Binding-site contacts:
Ligand atom C18 contacts residue GLY231 of chain 1.A at 3.2 Å.
Ligand atom C4 contacts residue GLY17 of chain 1.A at 3.6 Å.
Ligand atom O2 contacts residue ARG16 of chain 1.A at 3.4 Å.
Ligand atom O2 contacts residue THR233 of chain 1.A at 3.6 Å (h-bond).
Ligand atom C20 contacts residue ASP36 of chain 1.A at 3.2 Å.
Ligand atom N11 contacts residue EDO1 of chain 1.D at 3.2 Å.
Ligand atom N11 contacts residue LEU34 of chain 1.A at 3.6 Å.
Ligand atom F21 contacts residue SER39 of chain 1.A at 3.2 Å.
Ligand atom C1 contacts residue GLY17 of chain 1.A at 3.6 Å.
Ligand atom C22 contacts residue TYR75 of chain 1.A at 3.4 Å (hydrophobic).
Ligand atom C3 contacts residue THR233 of chain 1.A at 3.2 Å.
Ligand atom C4 contacts residue ARG16 of chain 1.A at 3.6 Å.
Ligand atom O2 contacts residue GLY17 of chain 1.A at 3.0 Å (h-bond).
Ligand atom F21 contacts residue ASP36 of chain 1.A at 3.3 Å.
Ligand atom C25 contacts residue ASP229 of chain 1.A at 3.5 Å.
Ligand atom C4 contacts residue THR233 of chain 1.A at 3.3 Å.
Ligand atom C7 contacts residue THR232 of chain 1.A at 3.6 Å.
Ligand atom C7 contacts residue SER230 of chain 1.A at 3.1 Å.
Ligand atom C1 contacts residue GLY15 of chain 1.A at 3.6 Å.
Ligand atom F21 contacts residue TYR75 of chain 1.A at 3.0 Å.
Ligand atom C7 contacts residue GLY231 of chain 1.A at 3.6 Å.
Ligand atom C20 contacts residue TYR75 of chain 1.A at 3.3 Å (hydrophobic).
Ligand atom N28 contacts residue ASP36 of chain 1.A at 2.7 Å (salt-bridge).
Ligand atom N11 contacts residue GLY231 of chain 1.A at 2.9 Å (h-bond).
Ligand atom N27 contacts residue ASP36 of chain 1.A at 2.9 Å (salt-bridge).
Ligand atom F16 contacts residue PHE112 of chain 1.A at 3.0 Å.
Ligand atom C25 contacts residue THR232 of chain 1.A at 3.3 Å.
Ligand atom C30 contacts residue GLY38 of chain 1.A at 3.5 Å.
Ligand atom N6 contacts residue GLY231 of chain 1.A at 3.2 Å (h-bond).
Ligand atom C18 contacts residue EDO1 of chain 1.D at 3.5 Å.
Ligand atom C25 contacts residue EDO1 of chain 1.D at 3.5 Å.
Ligand atom C3 contacts residue GLY17 of chain 1.A at 3.4 Å.
Ligand atom C12 contacts residue GLY231 of chain 1.A at 3.5 Å.
Ligand atom C12 contacts residue EDO1 of chain 1.D at 3.5 Å.
Ligand atom C26 contacts residue ASP36 of chain 1.A at 3.5 Å.
Ligand atom C9 contacts residue EDO1 of chain 1.D at 3.5 Å.
Ligand atom N27 contacts residue ASP229 of chain 1.A at 2.7 Å (salt-bridge).
Ligand atom F16 contacts residue TYR75 of chain 1.A at 3.0 Å.
Ligand atom C19 contacts residue ASP36 of chain 1.A at 3.5 Å.
Ligand atom O2 contacts residue GLY15 of chain 1.A at 3.1 Å (h-bond).

Sequence of chain 1.A:
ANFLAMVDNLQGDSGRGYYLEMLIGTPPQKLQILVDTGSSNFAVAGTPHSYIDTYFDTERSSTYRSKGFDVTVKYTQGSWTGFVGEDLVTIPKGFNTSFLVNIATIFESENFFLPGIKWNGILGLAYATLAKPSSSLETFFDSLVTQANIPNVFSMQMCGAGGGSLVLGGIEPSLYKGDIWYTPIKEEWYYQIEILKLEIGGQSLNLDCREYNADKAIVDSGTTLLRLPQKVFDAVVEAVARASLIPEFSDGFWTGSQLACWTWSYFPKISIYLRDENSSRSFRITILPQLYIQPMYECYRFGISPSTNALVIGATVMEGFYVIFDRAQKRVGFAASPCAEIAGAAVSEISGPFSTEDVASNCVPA

A small-molecule ligand and the protein it binds are described below.
Small molecule (SMILES): COc1cc(C(=O)Nc2ccc(F)c([C@]3(CF)CC[C@@](C)(S(C)(=O)=O)C(N)=N3)c2)ncn1